Binding-site contacts:
Ligand atom C7 contacts residue ASN159 of chain 3.A at 3.5 Å.
Ligand atom C8 contacts residue ARG216 of chain 2.A at 4.4 Å.
Ligand atom C8 contacts residue NAG2 of chain 3.F at 3.8 Å.
Ligand atom C5 contacts residue ASN159 of chain 3.A at 3.6 Å.
Ligand atom C5 contacts residue LEU238 of chain 3.A at 4.2 Å (hydrophobic).
Ligand atom O6 contacts residue THR161 of chain 3.A at 3.3 Å (h-bond).
Ligand atom C1 contacts residue PHE213 of chain 2.A at 4.0 Å (hydrophobic).
Ligand atom C4 contacts residue ARG216 of chain 2.A at 4.3 Å.
Ligand atom C8 contacts residue ILE236 of chain 3.A at 3.8 Å (hydrophobic).
Ligand atom O3 contacts residue ARG216 of chain 2.A at 3.9 Å.
Ligand atom O7 contacts residue PRO215 of chain 2.A at 3.6 Å.
Ligand atom C2 contacts residue ARG216 of chain 2.A at 4.3 Å.
Ligand atom C6 contacts residue THR161 of chain 3.A at 3.3 Å.
Ligand atom C3 contacts residue PHE213 of chain 2.A at 3.9 Å (hydrophobic).
Ligand atom N2 contacts residue ASN159 of chain 3.A at 2.9 Å (h-bond).
Ligand atom C5 contacts residue ASP219 of chain 2.A at 4.0 Å.
Ligand atom C2 contacts residue PHE213 of chain 2.A at 4.3 Å (hydrophobic).
Ligand atom O4 contacts residue ASP219 of chain 2.A at 4.5 Å.
Ligand atom C1 contacts residue ARG216 of chain 2.A at 4.1 Å.
Ligand atom O5 contacts residue LEU238 of chain 3.A at 4.1 Å.
Ligand atom O6 contacts residue ARG216 of chain 2.A at 3.4 Å (salt-bridge).
Ligand atom C8 contacts residue PHE213 of chain 2.A at 3.8 Å (hydrophobic).
Ligand atom C7 contacts residue PHE213 of chain 2.A at 4.2 Å (hydrophobic).
Ligand atom C3 contacts residue ASN159 of chain 3.A at 3.8 Å.
Ligand atom O3 contacts residue PHE213 of chain 2.A at 4.4 Å.
Ligand atom O7 contacts residue ARG214 of chain 2.A at 4.2 Å.
Ligand atom C7 contacts residue PRO215 of chain 2.A at 4.4 Å (hydrophobic).
Ligand atom C7 contacts residue ARG216 of chain 2.A at 3.9 Å.
Ligand atom O7 contacts residue ARG216 of chain 2.A at 2.9 Å (salt-bridge).
Ligand atom O5 contacts residue ASN159 of chain 3.A at 2.3 Å (h-bond).
Ligand atom C7 contacts residue NAG1 of chain 3.F at 4.3 Å.
Ligand atom C8 contacts residue PRO215 of chain 2.A at 4.3 Å (hydrophobic).
Ligand atom C6 contacts residue ASP219 of chain 2.A at 4.4 Å.
Ligand atom C1 contacts residue ASN159 of chain 3.A at 1.4 Å.
Ligand atom N2 contacts residue PHE213 of chain 2.A at 3.5 Å.
Ligand atom C6 contacts residue LEU238 of chain 3.A at 4.2 Å (hydrophobic).
Ligand atom C2 contacts residue ASN159 of chain 3.A at 2.5 Å.
Ligand atom C4 contacts residue ASN159 of chain 3.A at 4.2 Å.
Ligand atom O7 contacts residue ASN159 of chain 3.A at 3.7 Å.
Ligand atom C8 contacts residue NAG1 of chain 3.F at 3.7 Å.

Sequence of chain 2.A:
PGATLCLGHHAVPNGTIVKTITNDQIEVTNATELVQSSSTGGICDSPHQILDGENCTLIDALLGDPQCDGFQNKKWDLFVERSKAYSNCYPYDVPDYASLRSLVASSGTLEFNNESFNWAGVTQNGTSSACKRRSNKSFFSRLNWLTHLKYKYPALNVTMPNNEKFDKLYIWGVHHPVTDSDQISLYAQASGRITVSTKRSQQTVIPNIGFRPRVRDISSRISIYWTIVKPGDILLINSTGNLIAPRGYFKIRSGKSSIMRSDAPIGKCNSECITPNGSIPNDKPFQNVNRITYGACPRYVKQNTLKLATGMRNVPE

The small molecule below binds the protein below.
Small molecule (SMILES): CC(=O)N[C@H]1[C@H](O[C@H]2[C@H](O)[C@@H](NC(C)=O)CO[C@@H]2CO)O[C@H](CO)[C@@H](O[C@@H]2O[C@H](CO)[C@@H](O)[C@H](O)[C@@H]2O)[C@@H]1O

Sequence of chain 3.A:
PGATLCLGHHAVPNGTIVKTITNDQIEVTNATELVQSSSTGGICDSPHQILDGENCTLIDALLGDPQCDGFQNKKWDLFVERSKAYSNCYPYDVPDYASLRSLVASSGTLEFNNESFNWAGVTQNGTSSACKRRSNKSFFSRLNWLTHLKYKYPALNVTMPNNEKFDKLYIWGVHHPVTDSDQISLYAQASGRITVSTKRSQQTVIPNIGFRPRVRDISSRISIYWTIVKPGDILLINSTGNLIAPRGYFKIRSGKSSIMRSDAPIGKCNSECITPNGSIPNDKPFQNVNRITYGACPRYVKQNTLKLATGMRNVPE